Sequence of chain 1.B:
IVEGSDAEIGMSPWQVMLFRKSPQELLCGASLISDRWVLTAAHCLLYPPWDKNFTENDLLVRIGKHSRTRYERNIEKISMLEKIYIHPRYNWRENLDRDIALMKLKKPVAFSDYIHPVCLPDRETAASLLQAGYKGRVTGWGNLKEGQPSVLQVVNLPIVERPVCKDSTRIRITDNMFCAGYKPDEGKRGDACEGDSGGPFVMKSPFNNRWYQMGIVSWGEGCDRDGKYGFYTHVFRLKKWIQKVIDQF

A protein and the small-molecule ligand that binds it are described below.
Small molecule (SMILES): [H]/N=C(\N)c1ccc(CNC(=O)[C@@H]2CCCN2C(=O)CCC2CCCCC2)cc1

Binding-site contacts:
Ligand atom C48 contacts residue TYR47 of chain 1.B at 3.9 Å (hydrophobic).
Ligand atom C46 contacts residue TRP227 of chain 1.B at 3.9 Å (hydrophobic).
Ligand atom C29 contacts residue VAL225 of chain 1.B at 3.7 Å (hydrophobic).
Ligand atom C21 contacts residue ALA200 of chain 1.B at 3.1 Å (hydrophobic).
Ligand atom C28 contacts residue ALA200 of chain 1.B at 3.9 Å (hydrophobic).
Ligand atom C45 contacts residue TRP227 of chain 1.B at 3.3 Å (hydrophobic).
Ligand atom N46 contacts residue GLY238 of chain 1.B at 3.4 Å.
Ligand atom N47 contacts residue GLY230 of chain 1.B at 3.0 Å (h-bond).
Ligand atom C47 contacts residue ASN95 of chain 1.B at 3.4 Å.
Ligand atom C27 contacts residue GLY230 of chain 1.B at 3.9 Å.
Ligand atom N23 contacts residue SER226 of chain 1.B at 3.0 Å (h-bond).
Ligand atom C2 contacts residue HIS43 of chain 1.B at 3.8 Å.
Ligand atom C47 contacts residue GLU94 of chain 1.B at 3.0 Å.
Ligand atom N47 contacts residue ALA200 of chain 1.B at 3.2 Å (h-bond).
Ligand atom C26 contacts residue GLY228 of chain 1.B at 3.9 Å.
Ligand atom C30 contacts residue SER226 of chain 1.B at 3.9 Å.
Ligand atom N46 contacts residue ALA200 of chain 1.B at 3.3 Å (h-bond).
Ligand atom N47 contacts residue GLY228 of chain 1.B at 3.8 Å.
Ligand atom C28 contacts residue GLY228 of chain 1.B at 3.7 Å.
Ligand atom C7 contacts residue SER226 of chain 1.B at 3.9 Å.
Ligand atom C27 contacts residue GLY228 of chain 1.B at 3.5 Å.
Ligand atom C28 contacts residue TRP227 of chain 1.B at 3.8 Å (hydrophobic).
Ligand atom O32 contacts residue TRP227 of chain 1.B at 3.2 Å.
Ligand atom C1 contacts residue LEU96 of chain 1.B at 3.9 Å (hydrophobic).
Ligand atom N46 contacts residue ASP199 of chain 1.B at 2.7 Å (salt-bridge).
Ligand atom C21 contacts residue GLY228 of chain 1.B at 3.8 Å.
Ligand atom C48 contacts residue GLU94 of chain 1.B at 3.9 Å.
Ligand atom C24 contacts residue SER226 of chain 1.B at 3.9 Å.
Ligand atom N47 contacts residue ASP199 of chain 1.B at 3.0 Å (salt-bridge).
Ligand atom C46 contacts residue ASN95 of chain 1.B at 3.3 Å.
Ligand atom C1 contacts residue SER226 of chain 1.B at 3.9 Å.
Ligand atom C24 contacts residue SER205 of chain 1.B at 3.2 Å.
Ligand atom C21 contacts residue ASP199 of chain 1.B at 3.5 Å.
Ligand atom N23 contacts residue SER205 of chain 1.B at 3.8 Å.
Ligand atom C5 contacts residue GLY228 of chain 1.B at 3.8 Å.
Ligand atom N23 contacts residue HIS43 of chain 1.B at 3.5 Å (h-bond).
Ligand atom C3 contacts residue TYR47 of chain 1.B at 3.5 Å (hydrophobic).
Ligand atom N47 contacts residue CYS231 of chain 1.B at 3.8 Å.
Ligand atom C30 contacts residue VAL225 of chain 1.B at 3.7 Å (hydrophobic).
Ligand atom O32 contacts residue GLY228 of chain 1.B at 3.2 Å (h-bond).